A small-molecule ligand and the protein it binds are described below.
Small molecule (SMILES): O=C(CSCCNC(=O)c1cc(-c2ccc(F)cc2)cc(O)c1O)c1ccc(O)c(O)c1

Sequence of chain 1.A:
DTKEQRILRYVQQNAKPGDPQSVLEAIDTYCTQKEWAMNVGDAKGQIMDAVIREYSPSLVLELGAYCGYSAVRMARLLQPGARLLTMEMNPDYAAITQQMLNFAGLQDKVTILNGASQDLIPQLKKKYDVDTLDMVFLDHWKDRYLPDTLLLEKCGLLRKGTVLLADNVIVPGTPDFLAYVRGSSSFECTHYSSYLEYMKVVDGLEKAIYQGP

Binding-site contacts:
Ligand atom C6 contacts residue ASN170 of chain 1.A at 3.2 Å.
Ligand atom C16 contacts residue LYS144 of chain 1.A at 3.5 Å.
Ligand atom C24 contacts residue TRP143 of chain 1.A at 3.6 Å (hydrophobic).
Ligand atom C6 contacts residue LYS144 of chain 1.A at 3.6 Å.
Ligand atom C25 contacts residue TRP143 of chain 1.A at 3.5 Å (hydrophobic).
Ligand atom C3 contacts residue PRO174 of chain 1.A at 3.7 Å (hydrophobic).
Ligand atom O14 contacts residue MG1 of chain 1.B at 2.1 Å.
Ligand atom C21 contacts residue ASN92 of chain 1.A at 3.6 Å.
Ligand atom C19 contacts residue MET91 of chain 1.A at 3.1 Å (hydrophobic).
Ligand atom O14 contacts residue ASP169 of chain 1.A at 3.3 Å (salt-bridge).
Ligand atom C7 contacts residue TRP38 of chain 1.A at 3.8 Å (hydrophobic).
Ligand atom C5 contacts residue MET40 of chain 1.A at 3.6 Å (hydrophobic).
Ligand atom C16 contacts residue MET40 of chain 1.A at 3.5 Å (hydrophobic).
Ligand atom C23 contacts residue ASN92 of chain 1.A at 3.8 Å.
Ligand atom C6 contacts residue MG1 of chain 1.B at 2.9 Å.
Ligand atom C8 contacts residue LEU198 of chain 1.A at 3.7 Å (hydrophobic).
Ligand atom C27 contacts residue TRP143 of chain 1.A at 3.4 Å (hydrophobic).
Ligand atom O15 contacts residue ASN170 of chain 1.A at 2.9 Å (h-bond).
Ligand atom C2 contacts residue ASN170 of chain 1.A at 3.5 Å.
Ligand atom O26 contacts residue MET91 of chain 1.A at 3.2 Å.
Ligand atom N17 contacts residue MET40 of chain 1.A at 3.7 Å.
Ligand atom N17 contacts residue ASP141 of chain 1.A at 3.7 Å.
Ligand atom N17 contacts residue LYS144 of chain 1.A at 3.3 Å (salt-bridge).
Ligand atom O15 contacts residue LYS144 of chain 1.A at 3.0 Å (salt-bridge).
Ligand atom C2 contacts residue GLU199 of chain 1.A at 3.3 Å.
Ligand atom O31 contacts residue ASN92 of chain 1.A at 3.3 Å (h-bond).
Ligand atom O26 contacts residue TRP143 of chain 1.A at 3.5 Å (h-bond).
Ligand atom C1 contacts residue GLU199 of chain 1.A at 3.1 Å.
Ligand atom O15 contacts residue ASP141 of chain 1.A at 2.9 Å (salt-bridge).
Ligand atom C30 contacts residue ASP141 of chain 1.A at 3.7 Å.
Ligand atom C30 contacts residue HIS142 of chain 1.A at 3.3 Å.
Ligand atom C22 contacts residue ASN92 of chain 1.A at 3.3 Å.
Ligand atom C23 contacts residue TRP143 of chain 1.A at 3.5 Å (hydrophobic).
Ligand atom C1 contacts residue ASN170 of chain 1.A at 3.2 Å.
Ligand atom O14 contacts residue ASN170 of chain 1.A at 2.8 Å (h-bond).
Ligand atom O14 contacts residue GLU199 of chain 1.A at 2.5 Å (salt-bridge).
Ligand atom C5 contacts residue LYS144 of chain 1.A at 3.7 Å.
Ligand atom O15 contacts residue MG1 of chain 1.B at 2.1 Å.
Ligand atom O18 contacts residue TRP143 of chain 1.A at 3.8 Å.
Ligand atom C1 contacts residue MG1 of chain 1.B at 2.9 Å.